Sequence of chain 1.A:
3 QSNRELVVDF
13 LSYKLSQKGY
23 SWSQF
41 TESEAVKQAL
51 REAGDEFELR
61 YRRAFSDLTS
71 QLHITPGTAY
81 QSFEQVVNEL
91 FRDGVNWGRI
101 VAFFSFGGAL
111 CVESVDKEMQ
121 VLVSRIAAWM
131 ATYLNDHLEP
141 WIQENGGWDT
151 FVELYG

Sequence of chain 1.B:
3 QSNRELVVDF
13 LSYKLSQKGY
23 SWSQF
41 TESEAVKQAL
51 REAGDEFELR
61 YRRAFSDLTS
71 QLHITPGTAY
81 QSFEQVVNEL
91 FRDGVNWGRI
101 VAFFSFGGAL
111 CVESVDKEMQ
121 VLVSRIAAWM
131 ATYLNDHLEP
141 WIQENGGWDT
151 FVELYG

Binding-site contacts:
Ligand atom C11 contacts residue TYR61 of chain 1.A at 3.5 Å (hydrophobic).
Ligand atom N53 contacts residue TYR155 of chain 1.B at 3.7 Å.
Ligand atom C10 contacts residue TYR61 of chain 1.A at 3.5 Å (hydrophobic).
Ligand atom C46 contacts residue ARG60 of chain 1.A at 3.7 Å.
Ligand atom N50 contacts residue TYR155 of chain 1.B at 3.6 Å.
Ligand atom C4 contacts residue PHE57 of chain 1.A at 3.8 Å (hydrophobic).
Ligand atom C5 contacts residue VAL101 of chain 1.A at 3.8 Å (hydrophobic).
Ligand atom N52 contacts residue GLU56 of chain 1.A at 3.1 Å (salt-bridge).
Ligand atom C46 contacts residue GLU56 of chain 1.A at 3.8 Å.
Ligand atom C27 contacts residue GLU89 of chain 1.A at 3.6 Å.
Ligand atom O54 contacts residue TYR155 of chain 1.B at 3.4 Å.
Ligand atom O58 contacts residue ASN96 of chain 1.A at 3.4 Å (h-bond).
Ligand atom C7 contacts residue LEU68 of chain 1.A at 3.7 Å (hydrophobic).
Ligand atom C9 contacts residue LEU68 of chain 1.A at 3.7 Å (hydrophobic).
Ligand atom O57 contacts residue GLY98 of chain 1.A at 3.3 Å (h-bond).
Ligand atom C12 contacts residue TYR155 of chain 1.B at 3.9 Å (hydrophobic).
Ligand atom O58 contacts residue GLY98 of chain 1.A at 3.3 Å (h-bond).
Ligand atom C18 contacts residue GLY98 of chain 1.A at 3.4 Å.
Ligand atom C8 contacts residue LEU90 of chain 1.A at 3.7 Å (hydrophobic).
Ligand atom S62 contacts residue GLU56 of chain 1.A at 3.6 Å.
Ligand atom C1 contacts residue PHE57 of chain 1.A at 3.5 Å (hydrophobic).
Ligand atom C39 contacts residue GLU56 of chain 1.A at 3.3 Å.
Ligand atom C25 contacts residue TYR155 of chain 1.B at 3.6 Å (hydrophobic).
Ligand atom O57 contacts residue TRP97 of chain 1.A at 3.3 Å.
Ligand atom C5 contacts residue GLY98 of chain 1.A at 3.8 Å.
Ligand atom C40 contacts residue TYR155 of chain 1.B at 3.8 Å (hydrophobic).
Ligand atom C34 contacts residue TYR61 of chain 1.A at 3.7 Å (hydrophobic).
Ligand atom C26 contacts residue TYR155 of chain 1.B at 3.6 Å (hydrophobic).
Ligand atom N51 contacts residue GLY98 of chain 1.A at 3.6 Å.
Ligand atom O54 contacts residue ALA53 of chain 1.A at 3.8 Å.
Ligand atom C20 contacts residue GLU89 of chain 1.A at 3.7 Å.
Ligand atom C5 contacts residue PHE57 of chain 1.A at 3.7 Å (hydrophobic).
Ligand atom C34 contacts residue PHE57 of chain 1.A at 3.8 Å (hydrophobic).
Ligand atom O61 contacts residue GLU89 of chain 1.A at 3.5 Å (salt-bridge).
Ligand atom C44 contacts residue GLU56 of chain 1.A at 3.6 Å.
Ligand atom C43 contacts residue GLU56 of chain 1.A at 3.3 Å.
Ligand atom O57 contacts residue VAL101 of chain 1.A at 3.5 Å.
Ligand atom C1 contacts residue GLY98 of chain 1.A at 3.7 Å.
Ligand atom C18 contacts residue TYR155 of chain 1.B at 3.8 Å (hydrophobic).
Ligand atom O60 contacts residue ARG99 of chain 1.A at 2.7 Å (salt-bridge).

This protein binds this small molecule.
Small molecule (SMILES): Cc1cc(C(=O)NS(=O)(=O)c2ccc(N[C@H](CCN(C)C)CSc3ccccc3)c([N+](=O)[O-])c2)ccc1-c1cccc2c(CCCOc3cccc4ccccc34)c(C(=O)O)nn12